Binding-site contacts:
Ligand atom C11 contacts residue LEU140 of chain 1.A at 3.7 Å (hydrophobic).
Ligand atom N05 contacts residue SER134 of chain 1.A at 3.5 Å.
Ligand atom N06 contacts residue ILE135 of chain 1.A at 3.5 Å (h-bond).
Ligand atom C12 contacts residue JF51 of chain 1.D at 3.8 Å.
Ligand atom O08 contacts residue THR86 of chain 1.A at 4.0 Å.
Ligand atom C14 contacts residue GLY115 of chain 1.A at 3.8 Å.
Ligand atom O01 contacts residue VAL139 of chain 1.A at 3.9 Å.
Ligand atom C15 contacts residue THR86 of chain 1.A at 3.8 Å.
Ligand atom N06 contacts residue SER134 of chain 1.A at 3.3 Å (h-bond).
Ligand atom C12 contacts residue TYR113 of chain 1.A at 3.8 Å (hydrophobic).
Ligand atom N06 contacts residue GLY136 of chain 1.A at 3.0 Å (h-bond).
Ligand atom C14 contacts residue THR86 of chain 1.A at 3.8 Å.
Ligand atom C03 contacts residue PRO87 of chain 1.A at 3.7 Å (hydrophobic).
Ligand atom C12 contacts residue PRO87 of chain 1.A at 3.7 Å (hydrophobic).
Ligand atom O01 contacts residue PRO87 of chain 1.A at 3.8 Å.
Ligand atom C14 contacts residue PRO87 of chain 1.A at 3.9 Å (hydrophobic).
Ligand atom C09 contacts residue GLY142 of chain 1.A at 3.3 Å.
Ligand atom N06 contacts residue PRO87 of chain 1.A at 3.9 Å.
Ligand atom C09 contacts residue GLY143 of chain 1.A at 3.5 Å.
Ligand atom C07 contacts residue TYR138 of chain 1.A at 3.0 Å (hydrophobic).
Ligand atom C02 contacts residue LEU140 of chain 1.A at 3.9 Å (hydrophobic).
Ligand atom N06 contacts residue TYR138 of chain 1.A at 3.8 Å.
Ligand atom C10 contacts residue PRO87 of chain 1.A at 3.6 Å (hydrophobic).
Ligand atom C15 contacts residue PRO85 of chain 1.A at 3.5 Å (hydrophobic).
Ligand atom C15 contacts residue PRO87 of chain 1.A at 3.8 Å (hydrophobic).
Ligand atom C07 contacts residue PRO87 of chain 1.A at 3.8 Å (hydrophobic).
Ligand atom C11 contacts residue PRO87 of chain 1.A at 3.6 Å (hydrophobic).
Ligand atom C03 contacts residue THR86 of chain 1.A at 4.0 Å.
Ligand atom C04 contacts residue THR86 of chain 1.A at 3.7 Å.
Ligand atom C04 contacts residue PRO87 of chain 1.A at 3.8 Å (hydrophobic).
Ligand atom C02 contacts residue PRO87 of chain 1.A at 3.5 Å (hydrophobic).
Ligand atom C13 contacts residue PRO87 of chain 1.A at 3.9 Å (hydrophobic).
Ligand atom C13 contacts residue GLU114 of chain 1.A at 3.7 Å.
Ligand atom N05 contacts residue ILE135 of chain 1.A at 2.9 Å (h-bond).
Ligand atom O08 contacts residue PRO87 of chain 1.A at 3.8 Å.
Ligand atom C13 contacts residue GLY115 of chain 1.A at 3.7 Å.
Ligand atom C07 contacts residue GLY136 of chain 1.A at 3.8 Å.
Ligand atom N05 contacts residue THR86 of chain 1.A at 3.9 Å.
Ligand atom O01 contacts residue LEU140 of chain 1.A at 2.9 Å (h-bond).
Ligand atom C12 contacts residue GLU114 of chain 1.A at 3.7 Å.

Sequence of chain 1.A:
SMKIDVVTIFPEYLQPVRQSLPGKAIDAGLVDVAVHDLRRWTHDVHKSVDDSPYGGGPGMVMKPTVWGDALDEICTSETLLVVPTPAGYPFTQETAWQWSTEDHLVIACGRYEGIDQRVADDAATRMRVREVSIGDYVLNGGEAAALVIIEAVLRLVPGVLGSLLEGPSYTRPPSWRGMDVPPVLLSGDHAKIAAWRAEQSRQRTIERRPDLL

A small-molecule ligand and the protein it binds are described below.
Small molecule (SMILES): O=C(OCc1ccccc1)c1cn[nH]c1